Binding-site contacts:
Ligand atom O8 contacts residue ASN139 of chain 1.D at 4.2 Å.
Ligand atom C2 contacts residue LYS82 of chain 1.B at 1.3 Å.
Ligand atom O3 contacts residue LYS82 of chain 1.B at 2.1 Å (salt-bridge).
Ligand atom C1 contacts residue LYS82 of chain 1.D at 3.4 Å.
Ligand atom C7 contacts residue LYS82 of chain 1.D at 1.3 Å.
Ligand atom C1 contacts residue LYS82 of chain 1.B at 2.4 Å.
Ligand atom O8 contacts residue LYS82 of chain 1.D at 2.2 Å (salt-bridge).
Ligand atom C5 contacts residue LYS82 of chain 1.B at 3.6 Å.
Ligand atom C7 contacts residue ASN139 of chain 1.D at 4.2 Å.
Ligand atom C5 contacts residue LYS82 of chain 1.D at 2.2 Å.

Sequence of chain 1.B:
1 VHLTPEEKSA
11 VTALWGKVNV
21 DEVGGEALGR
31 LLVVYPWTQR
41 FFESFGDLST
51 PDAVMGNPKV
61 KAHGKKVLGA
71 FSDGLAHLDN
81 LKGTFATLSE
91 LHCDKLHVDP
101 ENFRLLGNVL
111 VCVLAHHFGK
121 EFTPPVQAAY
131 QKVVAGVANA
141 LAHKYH

The small molecule below binds the protein below.
Small molecule (SMILES): O=CC=CC=O

Sequence of chain 1.D:
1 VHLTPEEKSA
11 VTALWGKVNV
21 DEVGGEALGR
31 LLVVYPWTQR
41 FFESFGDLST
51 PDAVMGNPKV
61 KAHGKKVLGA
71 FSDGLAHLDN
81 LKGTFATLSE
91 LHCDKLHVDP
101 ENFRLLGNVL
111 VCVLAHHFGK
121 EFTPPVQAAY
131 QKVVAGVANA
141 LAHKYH